Binding-site contacts:
Ligand atom C9 contacts residue TRP145 of chain 1.A at 3.6 Å (hydrophobic).
Ligand atom O2' contacts residue THR38 of chain 1.A at 3.2 Å.
Ligand atom C3' contacts residue TRP36 of chain 1.A at 3.8 Å (hydrophobic).
Ligand atom O2' contacts residue TRP36 of chain 1.A at 3.8 Å.
Ligand atom CA contacts residue ILE140 of chain 1.A at 3.8 Å (hydrophobic).
Ligand atom N contacts residue ILE140 of chain 1.A at 2.9 Å (h-bond).
Ligand atom C2' contacts residue TRP36 of chain 1.A at 3.8 Å (hydrophobic).
Ligand atom OXT contacts residue MET80 of chain 1.A at 3.4 Å.
Ligand atom C8 contacts residue ARG105 of chain 1.A at 3.6 Å.
Ligand atom O2 contacts residue TYR106 of chain 1.A at 3.5 Å (h-bond).
Ligand atom C10 contacts residue SER104 of chain 1.A at 3.7 Å.
Ligand atom C9 contacts residue PHE149 of chain 1.A at 3.7 Å (hydrophobic).
Ligand atom CB contacts residue TRP36 of chain 1.A at 3.9 Å (hydrophobic).
Ligand atom O2 contacts residue ARG105 of chain 1.A at 3.4 Å (salt-bridge).
Ligand atom C10 contacts residue TYR106 of chain 1.A at 3.8 Å (hydrophobic).
Ligand atom C contacts residue ARG105 of chain 1.A at 3.5 Å.
Ligand atom C contacts residue SER104 of chain 1.A at 3.4 Å.
Ligand atom N6 contacts residue ASP48 of chain 1.A at 3.0 Å (salt-bridge).
Ligand atom C4 contacts residue MET80 of chain 1.A at 3.8 Å (hydrophobic).
Ligand atom C1 contacts residue ILE140 of chain 1.A at 3.7 Å (hydrophobic).
Ligand atom N7 contacts residue LEU39 of chain 1.A at 3.8 Å.
Ligand atom CA contacts residue TRP36 of chain 1.A at 3.9 Å (hydrophobic).
Ligand atom C2 contacts residue VAL84 of chain 1.A at 3.8 Å (hydrophobic).
Ligand atom CG contacts residue ILE140 of chain 1.A at 3.4 Å (hydrophobic).
Ligand atom O contacts residue SER104 of chain 1.A at 3.3 Å.
Ligand atom CB contacts residue ILE140 of chain 1.A at 3.5 Å (hydrophobic).
Ligand atom CG contacts residue GLU142 of chain 1.A at 3.8 Å.
Ligand atom N7 contacts residue ARG105 of chain 1.A at 3.1 Å (salt-bridge).
Ligand atom C10 contacts residue TRP103 of chain 1.A at 3.8 Å (hydrophobic).
Ligand atom C5' contacts residue TRP36 of chain 1.A at 3.6 Å (hydrophobic).
Ligand atom O contacts residue ARG105 of chain 1.A at 2.9 Å (salt-bridge).
Ligand atom C5 contacts residue MET80 of chain 1.A at 3.4 Å (hydrophobic).
Ligand atom CG contacts residue TRP36 of chain 1.A at 3.9 Å (hydrophobic).
Ligand atom C3 contacts residue ILE140 of chain 1.A at 3.6 Å (hydrophobic).
Ligand atom C5 contacts residue LEU39 of chain 1.A at 3.8 Å (hydrophobic).
Ligand atom N9 contacts residue MET80 of chain 1.A at 3.9 Å.
Ligand atom N7 contacts residue MET80 of chain 1.A at 3.3 Å (h-bond).
Ligand atom N6 contacts residue TYR50 of chain 1.A at 3.8 Å.
Ligand atom OXT contacts residue SER104 of chain 1.A at 3.0 Å.
Ligand atom C8 contacts residue MET80 of chain 1.A at 3.6 Å (hydrophobic).

Sequence of chain 1.A:
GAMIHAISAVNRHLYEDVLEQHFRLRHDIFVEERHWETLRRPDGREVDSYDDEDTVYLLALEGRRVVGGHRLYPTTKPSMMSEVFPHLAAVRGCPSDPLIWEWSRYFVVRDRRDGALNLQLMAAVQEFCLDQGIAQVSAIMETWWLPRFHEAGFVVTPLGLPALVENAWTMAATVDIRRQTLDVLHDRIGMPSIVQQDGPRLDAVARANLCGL

This protein binds this small molecule.
Small molecule (SMILES): CC(C)CC(=O)N[C@@H](CCSC[C@H]1O[C@@H](n2cnc3c(N)ncnc32)[C@H](O)[C@@H]1O)C(=O)O